The protein below binds the small molecule below.
Small molecule (SMILES): N[C@@H](Cc1ccc(O)c([N+](=O)[O-])c1)C(=O)O

Binding-site contacts:
Ligand atom O1 contacts residue LEU65 of chain 1.A at 3.7 Å.
Ligand atom CD1 contacts residue GLN155 of chain 1.A at 3.8 Å.
Ligand atom CE2 contacts residue GLY34 of chain 1.A at 3.6 Å.
Ligand atom O1 contacts residue GLN155 of chain 1.A at 3.5 Å.
Ligand atom OH contacts residue LEU65 of chain 1.A at 3.4 Å.
Ligand atom CA contacts residue GLN173 of chain 1.A at 3.5 Å.
Ligand atom CD1 contacts residue ALA67 of chain 1.A at 3.5 Å (hydrophobic).
Ligand atom O2 contacts residue ALA67 of chain 1.A at 3.6 Å.
Ligand atom CB contacts residue TYR151 of chain 1.A at 3.7 Å (hydrophobic).
Ligand atom N contacts residue GLN155 of chain 1.A at 2.8 Å (h-bond).
Ligand atom O2 contacts residue CYS70 of chain 1.A at 3.1 Å (h-bond).
Ligand atom CA contacts residue TYR151 of chain 1.A at 3.4 Å (hydrophobic).
Ligand atom N contacts residue GLN173 of chain 1.A at 2.8 Å (h-bond).
Ligand atom O2 contacts residue GLN109 of chain 1.A at 3.2 Å (h-bond).
Ligand atom CD2 contacts residue GLY34 of chain 1.A at 3.4 Å.
Ligand atom N contacts residue TYR151 of chain 1.A at 2.8 Å (h-bond).
Ligand atom O contacts residue GLU36 of chain 1.A at 3.1 Å (salt-bridge).
Ligand atom OH contacts residue GLN155 of chain 1.A at 3.7 Å.
Ligand atom NN contacts residue LEU65 of chain 1.A at 3.6 Å.
Ligand atom NN contacts residue CYS70 of chain 1.A at 3.7 Å.
Ligand atom O contacts residue GLY34 of chain 1.A at 3.8 Å.
Ligand atom CB contacts residue GLY34 of chain 1.A at 3.5 Å.
Ligand atom O contacts residue PHE35 of chain 1.A at 3.6 Å.
Ligand atom CE2 contacts residue GLN155 of chain 1.A at 3.6 Å.
Ligand atom CE1 contacts residue LEU65 of chain 1.A at 3.8 Å (hydrophobic).
Ligand atom OXT contacts residue GLN173 of chain 1.A at 3.0 Å (h-bond).
Ligand atom O1 contacts residue SER158 of chain 1.A at 3.0 Å.
Ligand atom CD2 contacts residue GLN155 of chain 1.A at 3.6 Å.
Ligand atom OH contacts residue SER158 of chain 1.A at 2.9 Å (h-bond).
Ligand atom CG contacts residue GLN155 of chain 1.A at 3.6 Å.
Ligand atom O1 contacts residue GLN109 of chain 1.A at 2.9 Å (h-bond).
Ligand atom CZ contacts residue LEU65 of chain 1.A at 3.7 Å (hydrophobic).
Ligand atom OXT contacts residue TYR151 of chain 1.A at 3.4 Å (h-bond).
Ligand atom C contacts residue TYR151 of chain 1.A at 3.5 Å (hydrophobic).
Ligand atom NN contacts residue GLN109 of chain 1.A at 3.5 Å (h-bond).
Ligand atom CZ contacts residue GLN155 of chain 1.A at 3.5 Å.
Ligand atom CA contacts residue GLY34 of chain 1.A at 3.9 Å.
Ligand atom O1 contacts residue MET154 of chain 1.A at 3.8 Å.
Ligand atom C contacts residue GLN173 of chain 1.A at 3.6 Å.
Ligand atom CG contacts residue GLY34 of chain 1.A at 3.7 Å.

Sequence of chain 1.A:
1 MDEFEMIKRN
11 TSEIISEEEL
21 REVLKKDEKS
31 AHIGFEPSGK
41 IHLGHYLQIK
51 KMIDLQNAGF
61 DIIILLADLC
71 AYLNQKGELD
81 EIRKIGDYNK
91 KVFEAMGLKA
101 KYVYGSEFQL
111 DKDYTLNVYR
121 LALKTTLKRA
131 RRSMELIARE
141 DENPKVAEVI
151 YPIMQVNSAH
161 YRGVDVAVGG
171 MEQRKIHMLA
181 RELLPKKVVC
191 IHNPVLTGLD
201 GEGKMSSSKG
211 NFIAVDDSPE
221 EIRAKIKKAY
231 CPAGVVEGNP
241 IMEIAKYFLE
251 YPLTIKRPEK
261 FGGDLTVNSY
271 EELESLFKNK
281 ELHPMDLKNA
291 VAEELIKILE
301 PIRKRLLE